Binding-site contacts:
Ligand atom C3 contacts residue ASN379 of chain 1.A at 3.8 Å.
Ligand atom N2 contacts residue GLN375 of chain 1.A at 4.5 Å.
Ligand atom C5 contacts residue ASN379 of chain 1.A at 3.7 Å.
Ligand atom N2 contacts residue ASN379 of chain 1.A at 2.9 Å (h-bond).
Ligand atom O6 contacts residue GLU385 of chain 1.A at 3.9 Å.
Ligand atom O5 contacts residue ILE382 of chain 1.A at 3.2 Å.
Ligand atom O7 contacts residue LYS374 of chain 1.A at 4.2 Å.
Ligand atom C7 contacts residue GLN375 of chain 1.A at 4.3 Å.
Ligand atom C2 contacts residue GLN375 of chain 1.A at 4.2 Å.
Ligand atom C1 contacts residue ILE382 of chain 1.A at 4.1 Å (hydrophobic).
Ligand atom C6 contacts residue SER381 of chain 1.A at 3.8 Å.
Ligand atom O5 contacts residue ASN379 of chain 1.A at 2.4 Å (h-bond).
Ligand atom O6 contacts residue SER381 of chain 1.A at 3.0 Å (h-bond).
Ligand atom C1 contacts residue GLN375 of chain 1.A at 4.1 Å.
Ligand atom O5 contacts residue SER381 of chain 1.A at 3.2 Å (h-bond).
Ligand atom C4 contacts residue ASN379 of chain 1.A at 4.2 Å.
Ligand atom O7 contacts residue GLN375 of chain 1.A at 3.5 Å.
Ligand atom C5 contacts residue ILE382 of chain 1.A at 4.2 Å (hydrophobic).
Ligand atom O6 contacts residue ILE382 of chain 1.A at 3.6 Å.
Ligand atom C7 contacts residue ASN379 of chain 1.A at 3.7 Å.
Ligand atom C5 contacts residue SER381 of chain 1.A at 3.4 Å.
Ligand atom C6 contacts residue TYR371 of chain 1.A at 4.5 Å (hydrophobic).
Ligand atom C2 contacts residue ASN379 of chain 1.A at 2.5 Å.
Ligand atom C6 contacts residue ILE382 of chain 1.A at 3.9 Å (hydrophobic).
Ligand atom O7 contacts residue ASN379 of chain 1.A at 4.0 Å.
Ligand atom C1 contacts residue SER381 of chain 1.A at 3.4 Å.
Ligand atom C1 contacts residue ASN379 of chain 1.A at 1.5 Å.

Sequence of chain 1.A:
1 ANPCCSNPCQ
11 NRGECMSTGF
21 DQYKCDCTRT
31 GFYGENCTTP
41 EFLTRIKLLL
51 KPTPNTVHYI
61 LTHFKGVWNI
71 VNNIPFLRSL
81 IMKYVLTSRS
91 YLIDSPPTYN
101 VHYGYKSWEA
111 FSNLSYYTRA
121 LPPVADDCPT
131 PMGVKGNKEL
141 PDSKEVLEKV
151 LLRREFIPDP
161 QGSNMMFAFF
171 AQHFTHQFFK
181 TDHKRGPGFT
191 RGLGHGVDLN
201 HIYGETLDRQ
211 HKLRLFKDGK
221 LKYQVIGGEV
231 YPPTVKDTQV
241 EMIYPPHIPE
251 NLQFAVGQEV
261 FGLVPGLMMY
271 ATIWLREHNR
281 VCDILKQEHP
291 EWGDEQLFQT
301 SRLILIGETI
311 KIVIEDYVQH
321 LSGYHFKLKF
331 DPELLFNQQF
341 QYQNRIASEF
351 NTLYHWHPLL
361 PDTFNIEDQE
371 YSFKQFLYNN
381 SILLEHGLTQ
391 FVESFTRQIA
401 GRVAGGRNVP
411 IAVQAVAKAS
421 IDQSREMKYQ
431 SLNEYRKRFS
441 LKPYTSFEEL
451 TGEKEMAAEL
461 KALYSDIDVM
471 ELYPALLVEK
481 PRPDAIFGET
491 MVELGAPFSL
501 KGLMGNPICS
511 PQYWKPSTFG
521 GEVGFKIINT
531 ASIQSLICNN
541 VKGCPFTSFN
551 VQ

This small molecule binds to this protein.
Small molecule (SMILES): CC(=O)N[C@@H]1[C@@H](O)[C@H](O)[C@@H](CO)O[C@H]1O